Sequence of chain 4.A:
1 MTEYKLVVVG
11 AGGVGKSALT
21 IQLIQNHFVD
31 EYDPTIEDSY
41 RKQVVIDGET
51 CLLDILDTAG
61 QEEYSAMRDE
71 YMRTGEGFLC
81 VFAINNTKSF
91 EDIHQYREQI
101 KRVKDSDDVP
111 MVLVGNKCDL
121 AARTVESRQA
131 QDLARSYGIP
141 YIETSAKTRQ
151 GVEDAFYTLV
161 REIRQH

The small molecule below binds the protein below.
Small molecule (SMILES): Nc1nc2c(ncn2[C@@H]2O[C@H](CO[P](=O)(O)O[P](=O)(O)NP(=O)(O)O)[C@@H](O)[C@H]2O)c(=O)[nH]1

Binding-site contacts:
Ligand atom PG contacts residue MG1 of chain 4.C at 3.2 Å.
Ligand atom O2B contacts residue SER17 of chain 4.A at 2.9 Å (h-bond).
Ligand atom O2G contacts residue THR35 of chain 4.A at 2.9 Å (h-bond).
Ligand atom O2' contacts residue PHE28 of chain 4.A at 3.2 Å.
Ligand atom O2G contacts residue MG1 of chain 4.C at 2.0 Å.
Ligand atom O6 contacts residue SER145 of chain 4.A at 3.4 Å.
Ligand atom N7 contacts residue ASN116 of chain 4.A at 3.1 Å (h-bond).
Ligand atom N1 contacts residue ASP119 of chain 4.A at 2.8 Å (salt-bridge).
Ligand atom O6 contacts residue ALA146 of chain 4.A at 2.8 Å (h-bond).
Ligand atom N3B contacts residue TYR32 of chain 4.A at 3.4 Å.
Ligand atom O1A contacts residue SER17 of chain 4.A at 3.4 Å (h-bond).
Ligand atom O1B contacts residue LYS16 of chain 4.A at 2.8 Å (salt-bridge).
Ligand atom O2A contacts residue TYR32 of chain 4.A at 3.5 Å.
Ligand atom O1B contacts residue GLY13 of chain 4.A at 3.5 Å (h-bond).
Ligand atom O3G contacts residue LYS16 of chain 4.A at 2.6 Å (salt-bridge).
Ligand atom O3' contacts residue ASP30 of chain 4.A at 2.9 Å (salt-bridge).
Ligand atom O1A contacts residue ALA18 of chain 4.A at 2.8 Å (h-bond).
Ligand atom O2' contacts residue ASP30 of chain 4.A at 3.1 Å (salt-bridge).
Ligand atom O3G contacts residue GLY12 of chain 4.A at 3.4 Å.
Ligand atom O3G contacts residue GLY60 of chain 4.A at 2.8 Å (h-bond).
Ligand atom O6 contacts residue LYS117 of chain 4.A at 3.3 Å.
Ligand atom C2' contacts residue VAL29 of chain 4.A at 3.4 Å (hydrophobic).
Ligand atom O1G contacts residue PRO34 of chain 4.A at 3.5 Å.
Ligand atom C3' contacts residue GLU31 of chain 4.A at 3.4 Å.
Ligand atom O1B contacts residue GLY15 of chain 4.A at 3.0 Å (h-bond).
Ligand atom O2B contacts residue LYS16 of chain 4.A at 3.5 Å (salt-bridge).
Ligand atom O3A contacts residue GLY15 of chain 4.A at 3.2 Å (h-bond).
Ligand atom O6 contacts residue ASP119 of chain 4.A at 3.5 Å (salt-bridge).
Ligand atom O6 contacts residue ASN116 of chain 4.A at 3.3 Å (h-bond).
Ligand atom N3B contacts residue GLY13 of chain 4.A at 3.1 Å (h-bond).
Ligand atom N2 contacts residue LEU120 of chain 4.A at 3.5 Å.
Ligand atom O1B contacts residue VAL14 of chain 4.A at 3.3 Å (h-bond).
Ligand atom O2' contacts residue VAL29 of chain 4.A at 2.6 Å (h-bond).
Ligand atom PB contacts residue MG1 of chain 4.C at 3.2 Å.
Ligand atom O4' contacts residue LYS117 of chain 4.A at 3.2 Å (salt-bridge).
Ligand atom N2 contacts residue ASP119 of chain 4.A at 2.9 Å (salt-bridge).
Ligand atom O1A contacts residue GLY15 of chain 4.A at 3.3 Å.
Ligand atom O1G contacts residue TYR32 of chain 4.A at 2.6 Å (h-bond).
Ligand atom O2B contacts residue MG1 of chain 4.C at 2.1 Å.
Ligand atom N3B contacts residue MG1 of chain 4.C at 3.3 Å.